A protein and the small-molecule ligand that binds it are described below.
Small molecule (SMILES): CC(C)C[C@H](NC(=O)[C@@H](NC(=O)[C@H](CC(C)C)NC(=O)[C@H](C)NC(=O)[C@H](C)NC(=O)[C@@H]1CCCN1C(=O)[C@@H]1CCCN1C(=O)CNC(=O)[C@@H](N)CCCCN)[C@@H](C)O)C(=O)O

Sequence of chain 1.A:
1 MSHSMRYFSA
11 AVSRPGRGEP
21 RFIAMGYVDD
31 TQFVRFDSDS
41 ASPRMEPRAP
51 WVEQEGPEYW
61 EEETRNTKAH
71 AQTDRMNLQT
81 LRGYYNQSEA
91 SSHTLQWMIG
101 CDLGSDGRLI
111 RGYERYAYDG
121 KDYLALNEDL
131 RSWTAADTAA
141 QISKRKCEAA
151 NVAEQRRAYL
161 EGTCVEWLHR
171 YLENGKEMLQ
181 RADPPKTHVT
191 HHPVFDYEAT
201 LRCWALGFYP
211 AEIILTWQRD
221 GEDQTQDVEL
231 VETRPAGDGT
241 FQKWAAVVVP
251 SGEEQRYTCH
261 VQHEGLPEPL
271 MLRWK

Binding-site contacts:
Ligand atom N contacts residue TYR159 of chain 1.A at 3.4 Å.
Ligand atom CG contacts residue GLU63 of chain 1.A at 3.7 Å.
Ligand atom CA contacts residue GLU63 of chain 1.A at 3.6 Å.
Ligand atom CG contacts residue GLU114 of chain 1.A at 3.7 Å.
Ligand atom CA contacts residue TYR159 of chain 1.A at 3.6 Å (hydrophobic).
Ligand atom CD2 contacts residue ARG156 of chain 1.A at 3.5 Å.
Ligand atom CE contacts residue TRP167 of chain 1.A at 3.5 Å (hydrophobic).
Ligand atom C contacts residue TYR7 of chain 1.A at 3.2 Å (hydrophobic).
Ligand atom CB contacts residue HIS70 of chain 1.A at 3.5 Å.
Ligand atom CA contacts residue TYR159 of chain 1.A at 3.5 Å (hydrophobic).
Ligand atom O contacts residue TYR159 of chain 1.A at 2.7 Å (h-bond).
Ligand atom N contacts residue TYR171 of chain 1.A at 2.7 Å (h-bond).
Ligand atom C contacts residue TYR159 of chain 1.A at 3.4 Å (hydrophobic).
Ligand atom C contacts residue SER143 of chain 1.A at 3.6 Å.
Ligand atom CB contacts residue TRP167 of chain 1.A at 3.6 Å (hydrophobic).
Ligand atom O contacts residue LYS146 of chain 1.A at 3.7 Å.
Ligand atom N contacts residue TYR7 of chain 1.A at 2.7 Å (h-bond).
Ligand atom C contacts residue TYR84 of chain 1.A at 3.6 Å (hydrophobic).
Ligand atom O contacts residue ASN77 of chain 1.A at 2.8 Å (h-bond).
Ligand atom O contacts residue TYR159 of chain 1.A at 3.5 Å.
Ligand atom CA contacts residue TYR7 of chain 1.A at 3.7 Å (hydrophobic).
Ligand atom NZ contacts residue GLU62 of chain 1.A at 2.9 Å (salt-bridge).
Ligand atom CA contacts residue ASN77 of chain 1.A at 3.6 Å.
Ligand atom O contacts residue ARG156 of chain 1.A at 2.9 Å (salt-bridge).
Ligand atom O contacts residue TYR7 of chain 1.A at 3.4 Å.
Ligand atom O contacts residue SER143 of chain 1.A at 2.7 Å (h-bond).
Ligand atom N contacts residue GLU63 of chain 1.A at 3.0 Å (salt-bridge).
Ligand atom C contacts residue LYS146 of chain 1.A at 3.5 Å.
Ligand atom N contacts residue ASN77 of chain 1.A at 2.8 Å (h-bond).
Ligand atom OXT contacts residue THR80 of chain 1.A at 3.7 Å.
Ligand atom CA contacts residue TYR7 of chain 1.A at 3.2 Å (hydrophobic).
Ligand atom CB contacts residue SER143 of chain 1.A at 3.5 Å.
Ligand atom O contacts residue TYR84 of chain 1.A at 2.6 Å (h-bond).
Ligand atom OXT contacts residue LYS146 of chain 1.A at 2.8 Å (salt-bridge).
Ligand atom NZ contacts residue GLU63 of chain 1.A at 3.2 Å (salt-bridge).
Ligand atom O contacts residue ASN66 of chain 1.A at 3.5 Å (h-bond).
Ligand atom O contacts residue LYS146 of chain 1.A at 3.6 Å.
Ligand atom N contacts residue TYR7 of chain 1.A at 3.3 Å.
Ligand atom CA contacts residue TYR171 of chain 1.A at 3.7 Å (hydrophobic).
Ligand atom CB contacts residue ASN77 of chain 1.A at 3.5 Å.